Sequence of chain 1.B:
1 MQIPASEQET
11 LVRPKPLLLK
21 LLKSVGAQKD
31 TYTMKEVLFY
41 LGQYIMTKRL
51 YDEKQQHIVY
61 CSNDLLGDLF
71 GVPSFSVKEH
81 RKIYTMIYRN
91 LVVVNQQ

Binding-site contacts:
Ligand atom C40 contacts residue HIS80 of chain 1.B at 3.5 Å.
Ligand atom N18 contacts residue TYR51 of chain 1.B at 4.2 Å.
Ligand atom CL2 contacts residue TYR84 of chain 1.B at 3.7 Å.
Ligand atom C8 contacts residue VAL77 of chain 1.B at 4.0 Å (hydrophobic).
Ligand atom C10 contacts residue LEU38 of chain 1.B at 3.3 Å (hydrophobic).
Ligand atom C41 contacts residue ILE83 of chain 1.B at 4.0 Å (hydrophobic).
Ligand atom C11 contacts residue GLY42 of chain 1.B at 3.2 Å.
Ligand atom CL3 contacts residue PHE39 of chain 1.B at 3.5 Å.
Ligand atom C38 contacts residue HIS80 of chain 1.B at 3.5 Å.
Ligand atom C5 contacts residue GLY42 of chain 1.B at 3.6 Å.
Ligand atom C37 contacts residue HIS80 of chain 1.B at 3.7 Å.
Ligand atom C40 contacts residue LEU38 of chain 1.B at 4.0 Å (hydrophobic).
Ligand atom C7 contacts residue GLY42 of chain 1.B at 4.2 Å.
Ligand atom C11 contacts residue LEU38 of chain 1.B at 3.2 Å (hydrophobic).
Ligand atom C41 contacts residue HIS80 of chain 1.B at 3.8 Å.
Ligand atom C6 contacts residue GLY42 of chain 1.B at 3.5 Å.
Ligand atom CL1 contacts residue PHE75 of chain 1.B at 3.9 Å.
Ligand atom C10 contacts residue LEU41 of chain 1.B at 4.0 Å (hydrophobic).
Ligand atom C41 contacts residue VAL77 of chain 1.B at 3.9 Å (hydrophobic).
Ligand atom C9 contacts residue ILE45 of chain 1.B at 3.8 Å (hydrophobic).
Ligand atom C6 contacts residue TYR51 of chain 1.B at 4.1 Å (hydrophobic).
Ligand atom C7 contacts residue VAL77 of chain 1.B at 4.1 Å (hydrophobic).
Ligand atom C42 contacts residue VAL77 of chain 1.B at 4.0 Å (hydrophobic).
Ligand atom C10 contacts residue GLY42 of chain 1.B at 3.6 Å.
Ligand atom CL1 contacts residue LEU38 of chain 1.B at 4.2 Å.
Ligand atom C5 contacts residue TYR51 of chain 1.B at 3.9 Å (hydrophobic).
Ligand atom C56 contacts residue PHE39 of chain 1.B at 3.9 Å (hydrophobic).
Ligand atom CL2 contacts residue ILE83 of chain 1.B at 3.7 Å.
Ligand atom CL2 contacts residue LEU38 of chain 1.B at 3.7 Å.
Ligand atom C7 contacts residue TYR51 of chain 1.B at 3.5 Å (hydrophobic).
Ligand atom CL1 contacts residue ILE45 of chain 1.B at 3.9 Å.
Ligand atom C57 contacts residue PHE39 of chain 1.B at 3.8 Å (hydrophobic).
Ligand atom C19 contacts residue TYR51 of chain 1.B at 3.3 Å (hydrophobic).
Ligand atom CL2 contacts residue HIS80 of chain 1.B at 3.6 Å.
Ligand atom O20 contacts residue VAL77 of chain 1.B at 3.7 Å.
Ligand atom C39 contacts residue LEU38 of chain 1.B at 3.9 Å (hydrophobic).
Ligand atom C42 contacts residue HIS80 of chain 1.B at 3.9 Å.
Ligand atom C8 contacts residue ILE45 of chain 1.B at 3.6 Å (hydrophobic).
Ligand atom C39 contacts residue HIS80 of chain 1.B at 3.6 Å.
Ligand atom CL1 contacts residue ILE83 of chain 1.B at 3.8 Å.

This protein binds this small molecule.
Small molecule (SMILES): CN1C(=O)C(Cc2ccc(Cl)cc2)=C(c2c[nH]c3cc(Cl)ccc23)[C@@]1(O)Cc1ccc(Cl)cc1